Sequence of chain 1.B:
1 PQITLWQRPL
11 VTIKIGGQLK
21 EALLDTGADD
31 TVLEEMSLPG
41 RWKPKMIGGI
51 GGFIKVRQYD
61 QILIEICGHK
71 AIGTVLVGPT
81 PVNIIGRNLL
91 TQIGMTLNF

The small molecule below binds the protein below.
Small molecule (SMILES): CCOP(=O)(COc1ccc(C[C@H](NC(=O)O[C@H]2CO[C@H]3OCC[C@H]32)[C@H](O)CN(CC(C)C)S(=O)(=O)c2ccc(OC)cc2)cc1)OCC

Binding-site contacts:
Ligand atom N contacts residue GLY27 of chain 1.B at 3.3 Å (h-bond).
Ligand atom O8 contacts residue ASP25 of chain 1.B at 2.7 Å (salt-bridge).
Ligand atom O9 contacts residue ILE84 of chain 1.A at 3.4 Å.
Ligand atom O4 contacts residue ALA28 of chain 1.B at 3.5 Å.
Ligand atom O3 contacts residue GLY48 of chain 1.B at 3.5 Å.
Ligand atom C13 contacts residue ILE50 of chain 1.B at 3.6 Å (hydrophobic).
Ligand atom C12 contacts residue VAL82 of chain 1.A at 3.4 Å (hydrophobic).
Ligand atom C18 contacts residue PRO81 of chain 1.A at 3.4 Å (hydrophobic).
Ligand atom C24 contacts residue ALA28 of chain 1.A at 3.4 Å (hydrophobic).
Ligand atom O10 contacts residue ILE50 of chain 1.B at 3.0 Å.
Ligand atom C25 contacts residue ALA28 of chain 1.A at 3.5 Å (hydrophobic).
Ligand atom C8 contacts residue ASP25 of chain 1.A at 3.3 Å.
Ligand atom C21 contacts residue GLY27 of chain 1.A at 3.2 Å.
Ligand atom C15 contacts residue GLY48 of chain 1.B at 3.2 Å.
Ligand atom C32 contacts residue ASP29 of chain 1.B at 3.7 Å.
Ligand atom O4 contacts residue ASP29 of chain 1.B at 3.1 Å (salt-bridge).
Ligand atom O10 contacts residue GLY49 of chain 1.A at 3.1 Å.
Ligand atom C22 contacts residue GLY27 of chain 1.A at 3.3 Å.
Ligand atom O5 contacts residue ASP30 of chain 1.A at 3.3 Å (salt-bridge).
Ligand atom C19 contacts residue GLY49 of chain 1.B at 3.2 Å.
Ligand atom C7 contacts residue ASP25 of chain 1.B at 3.3 Å.
Ligand atom C10 contacts residue GLY27 of chain 1.B at 3.5 Å.
Ligand atom C13 contacts residue PRO81 of chain 1.A at 3.4 Å (hydrophobic).
Ligand atom C18 contacts residue GLY49 of chain 1.B at 3.1 Å.
Ligand atom O4 contacts residue ASP30 of chain 1.B at 3.2 Å (salt-bridge).
Ligand atom C7 contacts residue ASP25 of chain 1.A at 3.5 Å.
Ligand atom O contacts residue PRO81 of chain 1.A at 3.4 Å.
Ligand atom C20 contacts residue ASP25 of chain 1.A at 3.4 Å.
Ligand atom O11 contacts residue ASP29 of chain 1.B at 3.1 Å (salt-bridge).
Ligand atom C25 contacts residue ASP30 of chain 1.A at 3.5 Å.
Ligand atom C13 contacts residue GLY49 of chain 1.B at 3.4 Å.
Ligand atom C28 contacts residue GLY48 of chain 1.A at 3.3 Å.
Ligand atom C31 contacts residue ASP30 of chain 1.A at 3.2 Å.
Ligand atom C contacts residue GLY48 of chain 1.B at 3.1 Å.
Ligand atom O8 contacts residue ASP25 of chain 1.A at 2.7 Å (salt-bridge).
Ligand atom C1 contacts residue GLY48 of chain 1.B at 2.8 Å.
Ligand atom O3 contacts residue PHE53 of chain 1.B at 3.6 Å.
Ligand atom C19 contacts residue PHE53 of chain 1.B at 3.5 Å (hydrophobic).
Ligand atom C14 contacts residue VAL82 of chain 1.A at 3.4 Å (hydrophobic).
Ligand atom O1 contacts residue PRO81 of chain 1.A at 3.7 Å.

Sequence of chain 1.A:
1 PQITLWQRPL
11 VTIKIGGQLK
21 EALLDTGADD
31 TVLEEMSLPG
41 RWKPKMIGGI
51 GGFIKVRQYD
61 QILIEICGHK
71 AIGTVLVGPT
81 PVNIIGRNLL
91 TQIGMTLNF